Sequence of chain 1.D:
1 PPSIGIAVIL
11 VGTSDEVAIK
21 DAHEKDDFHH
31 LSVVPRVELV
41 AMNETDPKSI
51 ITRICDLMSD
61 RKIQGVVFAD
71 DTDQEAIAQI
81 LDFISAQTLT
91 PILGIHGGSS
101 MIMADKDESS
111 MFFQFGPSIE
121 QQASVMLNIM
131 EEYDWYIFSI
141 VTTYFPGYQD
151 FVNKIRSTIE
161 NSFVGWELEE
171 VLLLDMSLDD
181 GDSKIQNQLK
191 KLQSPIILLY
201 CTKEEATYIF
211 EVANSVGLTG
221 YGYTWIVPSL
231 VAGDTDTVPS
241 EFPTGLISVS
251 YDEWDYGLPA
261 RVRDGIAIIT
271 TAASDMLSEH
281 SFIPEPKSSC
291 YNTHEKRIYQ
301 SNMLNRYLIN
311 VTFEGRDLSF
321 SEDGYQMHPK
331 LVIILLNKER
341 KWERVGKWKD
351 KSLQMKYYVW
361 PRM

The protein below binds the small molecule below.
Small molecule (SMILES): CC(=O)N[C@@H]1[C@@H](O)[C@H](O)[C@@H](CO)O[C@H]1O

Binding-site contacts:
Ligand atom C1 contacts residue ASN310 of chain 1.D at 1.4 Å.
Ligand atom O7 contacts residue ASN310 of chain 1.D at 4.4 Å.
Ligand atom C8 contacts residue ASN310 of chain 1.D at 3.7 Å.
Ligand atom C5 contacts residue ASN310 of chain 1.D at 3.6 Å.
Ligand atom C8 contacts residue TYR307 of chain 1.D at 4.5 Å (hydrophobic).
Ligand atom C7 contacts residue ASN310 of chain 1.D at 3.5 Å.
Ligand atom C3 contacts residue ASN310 of chain 1.D at 3.8 Å.
Ligand atom C2 contacts residue ASN310 of chain 1.D at 2.5 Å.
Ligand atom C4 contacts residue ASN310 of chain 1.D at 4.2 Å.
Ligand atom N2 contacts residue ASN310 of chain 1.D at 2.9 Å (h-bond).
Ligand atom O5 contacts residue ASN310 of chain 1.D at 2.4 Å (h-bond).